Binding-site contacts:
Ligand atom O4P contacts residue SER454 of chain 1.B at 2.9 Å (h-bond).
Ligand atom O2 contacts residue LEU451 of chain 1.B at 3.4 Å.
Ligand atom C3 contacts residue ARG536 of chain 1.B at 3.8 Å.
Ligand atom O4 contacts residue THR542 of chain 1.B at 3.5 Å (h-bond).
Ligand atom P2 contacts residue THR452 of chain 1.B at 3.6 Å.
Ligand atom O4 contacts residue PHE541 of chain 1.B at 3.4 Å.
Ligand atom O6 contacts residue SER539 of chain 1.B at 3.6 Å.
Ligand atom C4 contacts residue THR542 of chain 1.B at 3.6 Å.
Ligand atom O4P contacts residue LYS453 of chain 1.B at 3.0 Å (salt-bridge).
Ligand atom C6 contacts residue THR452 of chain 1.B at 3.6 Å.
Ligand atom O2 contacts residue ARG509 of chain 1.B at 3.1 Å (salt-bridge).
Ligand atom C6 contacts residue LEU451 of chain 1.B at 3.5 Å (hydrophobic).
Ligand atom O6P contacts residue SER454 of chain 1.B at 3.7 Å.
Ligand atom C5 contacts residue GLY538 of chain 1.B at 3.2 Å.
Ligand atom O6 contacts residue THR542 of chain 1.B at 3.6 Å.
Ligand atom C6 contacts residue LYS453 of chain 1.B at 3.5 Å.
Ligand atom O6 contacts residue GLY540 of chain 1.B at 3.7 Å.
Ligand atom O3 contacts residue GLY534 of chain 1.B at 2.7 Å (h-bond).
Ligand atom C1 contacts residue PRO537 of chain 1.B at 3.8 Å (hydrophobic).
Ligand atom O1P contacts residue GLY538 of chain 1.B at 3.1 Å (h-bond).
Ligand atom P2 contacts residue SER457 of chain 1.B at 3.6 Å.
Ligand atom P1 contacts residue ARG509 of chain 1.B at 3.6 Å.
Ligand atom O6P contacts residue SER539 of chain 1.B at 3.4 Å.
Ligand atom P2 contacts residue SER539 of chain 1.B at 3.7 Å.
Ligand atom O4P contacts residue THR452 of chain 1.B at 3.5 Å (h-bond).
Ligand atom O4P contacts residue SER539 of chain 1.B at 2.7 Å (h-bond).
Ligand atom O2P contacts residue TRP502 of chain 1.B at 3.8 Å.
Ligand atom O6 contacts residue SER457 of chain 1.B at 3.7 Å.
Ligand atom O1 contacts residue ARG509 of chain 1.B at 2.8 Å (salt-bridge).
Ligand atom O2P contacts residue PRO537 of chain 1.B at 3.4 Å.
Ligand atom O6P contacts residue GLY540 of chain 1.B at 2.9 Å (h-bond).
Ligand atom O3P contacts residue ARG509 of chain 1.B at 3.1 Å (salt-bridge).
Ligand atom O5P contacts residue THR452 of chain 1.B at 2.6 Å (h-bond).
Ligand atom O3 contacts residue THR533 of chain 1.B at 3.5 Å.
Ligand atom O4 contacts residue ARG536 of chain 1.B at 3.8 Å.
Ligand atom C4 contacts residue GLY538 of chain 1.B at 3.6 Å.
Ligand atom P2 contacts residue SER454 of chain 1.B at 3.8 Å.
Ligand atom O5P contacts residue SER457 of chain 1.B at 2.7 Å (h-bond).
Ligand atom C3 contacts residue GLY534 of chain 1.B at 3.7 Å.
Ligand atom O4 contacts residue GLY538 of chain 1.B at 2.9 Å (h-bond).

A small-molecule ligand and the protein it binds are described below.
Small molecule (SMILES): O=P(O)(O)OC[C@H]1O[C@](O)(COP(=O)(O)O)[C@@H](O)[C@@H]1O

Sequence of chain 1.B:
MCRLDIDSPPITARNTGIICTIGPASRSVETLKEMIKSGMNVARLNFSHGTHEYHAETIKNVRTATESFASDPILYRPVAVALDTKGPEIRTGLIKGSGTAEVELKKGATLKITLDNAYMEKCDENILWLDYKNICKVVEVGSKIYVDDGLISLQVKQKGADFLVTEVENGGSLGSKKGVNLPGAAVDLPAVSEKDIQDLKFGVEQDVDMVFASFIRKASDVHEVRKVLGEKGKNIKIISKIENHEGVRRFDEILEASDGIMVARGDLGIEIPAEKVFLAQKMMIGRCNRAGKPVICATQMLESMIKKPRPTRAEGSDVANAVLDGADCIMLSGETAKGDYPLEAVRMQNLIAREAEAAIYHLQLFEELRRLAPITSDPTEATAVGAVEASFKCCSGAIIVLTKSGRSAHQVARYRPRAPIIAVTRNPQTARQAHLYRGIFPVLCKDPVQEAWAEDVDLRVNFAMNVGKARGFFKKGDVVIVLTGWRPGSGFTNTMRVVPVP